This protein binds this small molecule.
Small molecule (SMILES): CC(=O)N[C@H]1[C@H](O[C@H]2[C@H](O)[C@@H](NC(C)=O)CO[C@@H]2CO)O[C@H](CO)[C@@H](O[C@@H]2O[C@H](CO[C@@H]3O[C@H](CO)[C@@H](O)[C@H](O)[C@@H]3O)[C@@H](O)[C@H](O)[C@@H]2O)[C@@H]1O

Sequence of chain 1.B:
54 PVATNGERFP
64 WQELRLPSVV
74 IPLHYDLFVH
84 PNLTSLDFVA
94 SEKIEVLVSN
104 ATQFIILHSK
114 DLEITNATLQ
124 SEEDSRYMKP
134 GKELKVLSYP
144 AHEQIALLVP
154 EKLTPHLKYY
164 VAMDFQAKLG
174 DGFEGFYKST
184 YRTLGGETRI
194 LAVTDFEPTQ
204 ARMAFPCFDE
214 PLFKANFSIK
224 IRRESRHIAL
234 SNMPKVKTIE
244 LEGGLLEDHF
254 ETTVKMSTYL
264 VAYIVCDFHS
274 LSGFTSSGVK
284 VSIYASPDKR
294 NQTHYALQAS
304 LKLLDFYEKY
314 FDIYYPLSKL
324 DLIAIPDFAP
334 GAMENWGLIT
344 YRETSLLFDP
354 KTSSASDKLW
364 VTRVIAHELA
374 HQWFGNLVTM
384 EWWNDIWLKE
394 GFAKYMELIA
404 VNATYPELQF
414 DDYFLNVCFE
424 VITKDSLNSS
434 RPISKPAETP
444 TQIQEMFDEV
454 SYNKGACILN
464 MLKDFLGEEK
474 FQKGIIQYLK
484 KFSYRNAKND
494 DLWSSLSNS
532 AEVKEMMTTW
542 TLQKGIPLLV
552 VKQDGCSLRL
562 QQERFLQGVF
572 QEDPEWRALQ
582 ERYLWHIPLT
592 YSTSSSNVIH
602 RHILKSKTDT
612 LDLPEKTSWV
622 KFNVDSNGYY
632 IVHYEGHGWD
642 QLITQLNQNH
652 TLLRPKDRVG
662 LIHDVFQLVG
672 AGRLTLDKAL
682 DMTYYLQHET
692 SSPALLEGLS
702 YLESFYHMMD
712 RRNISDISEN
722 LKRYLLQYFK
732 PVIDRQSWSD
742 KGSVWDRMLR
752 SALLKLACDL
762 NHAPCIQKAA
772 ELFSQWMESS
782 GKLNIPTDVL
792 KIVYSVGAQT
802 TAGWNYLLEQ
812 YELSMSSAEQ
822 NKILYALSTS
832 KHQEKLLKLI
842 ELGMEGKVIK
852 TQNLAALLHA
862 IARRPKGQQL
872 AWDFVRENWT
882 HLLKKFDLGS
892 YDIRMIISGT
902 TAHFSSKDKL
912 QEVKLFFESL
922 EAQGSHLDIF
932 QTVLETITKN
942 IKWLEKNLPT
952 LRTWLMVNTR

Binding-site contacts:
Ligand atom C1 contacts residue ASN85 of chain 1.B at 1.5 Å.
Ligand atom C2 contacts residue ASN85 of chain 1.B at 2.6 Å.
Ligand atom C1 contacts residue GLU227 of chain 1.B at 3.9 Å.
Ligand atom O5 contacts residue ASN85 of chain 1.B at 2.5 Å (h-bond).
Ligand atom C6 contacts residue LEU248 of chain 1.B at 3.5 Å (hydrophobic).
Ligand atom O6 contacts residue GLU227 of chain 1.B at 4.2 Å.
Ligand atom O6 contacts residue LEU248 of chain 1.B at 4.1 Å.
Ligand atom O5 contacts residue GLU227 of chain 1.B at 2.8 Å (salt-bridge).
Ligand atom C5 contacts residue ASN85 of chain 1.B at 3.7 Å.
Ligand atom C2 contacts residue THR87 of chain 1.B at 4.4 Å.
Ligand atom C2 contacts residue GLU227 of chain 1.B at 4.4 Å.
Ligand atom C6 contacts residue GLU227 of chain 1.B at 3.2 Å.
Ligand atom C4 contacts residue ASN85 of chain 1.B at 4.4 Å.
Ligand atom C8 contacts residue SER88 of chain 1.B at 3.6 Å.
Ligand atom C5 contacts residue GLU227 of chain 1.B at 3.5 Å.
Ligand atom C7 contacts residue SER88 of chain 1.B at 4.3 Å.
Ligand atom C7 contacts residue ASN85 of chain 1.B at 4.1 Å.
Ligand atom N2 contacts residue ASN85 of chain 1.B at 2.9 Å (h-bond).
Ligand atom N2 contacts residue SER88 of chain 1.B at 4.5 Å.
Ligand atom C3 contacts residue ASN85 of chain 1.B at 3.9 Å.
Ligand atom C4 contacts residue GLU227 of chain 1.B at 4.1 Å.